Sequence of chain 1.A:
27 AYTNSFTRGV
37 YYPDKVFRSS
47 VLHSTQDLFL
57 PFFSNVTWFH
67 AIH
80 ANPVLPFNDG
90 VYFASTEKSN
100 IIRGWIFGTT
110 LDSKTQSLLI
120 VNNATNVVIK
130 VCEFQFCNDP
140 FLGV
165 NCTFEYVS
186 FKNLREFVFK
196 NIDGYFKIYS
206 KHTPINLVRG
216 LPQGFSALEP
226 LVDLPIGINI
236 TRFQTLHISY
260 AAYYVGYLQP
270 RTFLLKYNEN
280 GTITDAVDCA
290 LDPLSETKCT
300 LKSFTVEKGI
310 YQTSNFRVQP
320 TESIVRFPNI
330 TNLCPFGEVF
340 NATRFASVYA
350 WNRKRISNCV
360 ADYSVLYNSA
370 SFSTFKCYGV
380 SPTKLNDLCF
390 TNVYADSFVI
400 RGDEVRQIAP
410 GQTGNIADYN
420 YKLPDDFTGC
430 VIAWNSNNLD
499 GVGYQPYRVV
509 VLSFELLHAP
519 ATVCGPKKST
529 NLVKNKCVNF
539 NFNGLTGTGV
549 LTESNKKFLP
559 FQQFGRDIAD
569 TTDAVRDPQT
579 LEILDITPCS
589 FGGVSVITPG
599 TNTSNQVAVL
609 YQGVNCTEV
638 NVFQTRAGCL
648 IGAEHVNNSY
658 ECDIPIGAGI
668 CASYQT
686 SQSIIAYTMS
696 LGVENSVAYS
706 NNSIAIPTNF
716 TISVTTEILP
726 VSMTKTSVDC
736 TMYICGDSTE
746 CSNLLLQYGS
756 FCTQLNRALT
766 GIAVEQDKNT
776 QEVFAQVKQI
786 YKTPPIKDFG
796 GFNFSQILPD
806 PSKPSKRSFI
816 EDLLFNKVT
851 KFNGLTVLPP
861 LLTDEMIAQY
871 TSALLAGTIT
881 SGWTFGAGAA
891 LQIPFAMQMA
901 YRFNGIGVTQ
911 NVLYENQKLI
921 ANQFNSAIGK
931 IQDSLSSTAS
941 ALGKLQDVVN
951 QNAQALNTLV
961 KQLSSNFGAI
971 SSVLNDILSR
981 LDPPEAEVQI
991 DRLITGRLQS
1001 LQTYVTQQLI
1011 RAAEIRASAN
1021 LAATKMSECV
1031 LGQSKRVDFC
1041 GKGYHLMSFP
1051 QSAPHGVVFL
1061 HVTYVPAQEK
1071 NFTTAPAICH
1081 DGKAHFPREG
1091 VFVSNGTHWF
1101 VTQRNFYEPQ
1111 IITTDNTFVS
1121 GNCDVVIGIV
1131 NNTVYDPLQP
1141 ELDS

This protein binds this small molecule.
Small molecule (SMILES): CC(=O)N[C@@H]1[C@@H](O)[C@H](O)[C@@H](CO)O[C@H]1O

Binding-site contacts:
Ligand atom C5 contacts residue ASN613 of chain 1.A at 3.7 Å.
Ligand atom C1 contacts residue ASN613 of chain 1.A at 1.4 Å.
Ligand atom C2 contacts residue ASN613 of chain 1.A at 2.4 Å.
Ligand atom O5 contacts residue THR615 of chain 1.A at 3.9 Å.
Ligand atom C8 contacts residue ASN613 of chain 1.A at 4.4 Å.
Ligand atom O5 contacts residue ASN613 of chain 1.A at 2.4 Å (h-bond).
Ligand atom C3 contacts residue ASN613 of chain 1.A at 3.8 Å.
Ligand atom C7 contacts residue ASN613 of chain 1.A at 3.2 Å.
Ligand atom O6 contacts residue THR615 of chain 1.A at 3.8 Å.
Ligand atom N2 contacts residue ASN613 of chain 1.A at 2.9 Å (h-bond).
Ligand atom C4 contacts residue ASN613 of chain 1.A at 4.2 Å.
Ligand atom C1 contacts residue THR615 of chain 1.A at 4.4 Å.
Ligand atom O7 contacts residue ASN613 of chain 1.A at 3.2 Å (h-bond).